A protein and the small-molecule ligand that binds it are described below.
Small molecule (SMILES): NC(=O)CC[C@H](N)C(=O)O

Binding-site contacts:
Ligand atom CD contacts residue ARG302 of chain 1.A at 4.0 Å.
Ligand atom NE2 contacts residue ARG302 of chain 1.A at 4.3 Å.
Ligand atom CA contacts residue ASN128 of chain 1.A at 4.3 Å.
Ligand atom O contacts residue ASP179 of chain 1.A at 3.6 Å (salt-bridge).
Ligand atom N contacts residue ARG302 of chain 1.A at 3.2 Å (salt-bridge).
Ligand atom C contacts residue ASP179 of chain 1.A at 3.1 Å.
Ligand atom N contacts residue ASP179 of chain 1.A at 2.9 Å (salt-bridge).
Ligand atom O contacts residue VAL129 of chain 1.A at 4.3 Å.
Ligand atom OXT contacts residue ASP179 of chain 1.A at 3.2 Å (salt-bridge).
Ligand atom N contacts residue ARG305 of chain 1.A at 3.6 Å.
Ligand atom CA contacts residue ARG302 of chain 1.A at 3.3 Å.
Ligand atom OXT contacts residue ARG305 of chain 1.A at 3.1 Å (salt-bridge).
Ligand atom CG contacts residue ASN128 of chain 1.A at 3.2 Å.
Ligand atom CB contacts residue ARG302 of chain 1.A at 3.8 Å.
Ligand atom C contacts residue ASN128 of chain 1.A at 3.7 Å.
Ligand atom CD contacts residue ASN128 of chain 1.A at 4.0 Å.
Ligand atom C contacts residue ARG305 of chain 1.A at 4.2 Å.
Ligand atom CA contacts residue ASP179 of chain 1.A at 3.2 Å.
Ligand atom O contacts residue ASN128 of chain 1.A at 2.7 Å (h-bond).
Ligand atom CB contacts residue ASN128 of chain 1.A at 3.5 Å.
Ligand atom OXT contacts residue SER130 of chain 1.A at 4.5 Å.
Ligand atom OE1 contacts residue ASN128 of chain 1.A at 4.1 Å.
Ligand atom CG contacts residue ARG302 of chain 1.A at 3.2 Å.
Ligand atom CG contacts residue VAL129 of chain 1.A at 4.3 Å (hydrophobic).

Sequence of chain 1.A:
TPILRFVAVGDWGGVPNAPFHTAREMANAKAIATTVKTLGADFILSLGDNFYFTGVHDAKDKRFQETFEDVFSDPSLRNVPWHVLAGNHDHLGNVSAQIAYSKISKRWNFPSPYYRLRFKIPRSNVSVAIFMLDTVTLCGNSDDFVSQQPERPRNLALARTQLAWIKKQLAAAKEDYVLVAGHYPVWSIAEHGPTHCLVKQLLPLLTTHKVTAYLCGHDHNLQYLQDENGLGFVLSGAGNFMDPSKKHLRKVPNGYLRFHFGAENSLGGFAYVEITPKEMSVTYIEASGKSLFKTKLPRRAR